Sequence of chain 1.B:
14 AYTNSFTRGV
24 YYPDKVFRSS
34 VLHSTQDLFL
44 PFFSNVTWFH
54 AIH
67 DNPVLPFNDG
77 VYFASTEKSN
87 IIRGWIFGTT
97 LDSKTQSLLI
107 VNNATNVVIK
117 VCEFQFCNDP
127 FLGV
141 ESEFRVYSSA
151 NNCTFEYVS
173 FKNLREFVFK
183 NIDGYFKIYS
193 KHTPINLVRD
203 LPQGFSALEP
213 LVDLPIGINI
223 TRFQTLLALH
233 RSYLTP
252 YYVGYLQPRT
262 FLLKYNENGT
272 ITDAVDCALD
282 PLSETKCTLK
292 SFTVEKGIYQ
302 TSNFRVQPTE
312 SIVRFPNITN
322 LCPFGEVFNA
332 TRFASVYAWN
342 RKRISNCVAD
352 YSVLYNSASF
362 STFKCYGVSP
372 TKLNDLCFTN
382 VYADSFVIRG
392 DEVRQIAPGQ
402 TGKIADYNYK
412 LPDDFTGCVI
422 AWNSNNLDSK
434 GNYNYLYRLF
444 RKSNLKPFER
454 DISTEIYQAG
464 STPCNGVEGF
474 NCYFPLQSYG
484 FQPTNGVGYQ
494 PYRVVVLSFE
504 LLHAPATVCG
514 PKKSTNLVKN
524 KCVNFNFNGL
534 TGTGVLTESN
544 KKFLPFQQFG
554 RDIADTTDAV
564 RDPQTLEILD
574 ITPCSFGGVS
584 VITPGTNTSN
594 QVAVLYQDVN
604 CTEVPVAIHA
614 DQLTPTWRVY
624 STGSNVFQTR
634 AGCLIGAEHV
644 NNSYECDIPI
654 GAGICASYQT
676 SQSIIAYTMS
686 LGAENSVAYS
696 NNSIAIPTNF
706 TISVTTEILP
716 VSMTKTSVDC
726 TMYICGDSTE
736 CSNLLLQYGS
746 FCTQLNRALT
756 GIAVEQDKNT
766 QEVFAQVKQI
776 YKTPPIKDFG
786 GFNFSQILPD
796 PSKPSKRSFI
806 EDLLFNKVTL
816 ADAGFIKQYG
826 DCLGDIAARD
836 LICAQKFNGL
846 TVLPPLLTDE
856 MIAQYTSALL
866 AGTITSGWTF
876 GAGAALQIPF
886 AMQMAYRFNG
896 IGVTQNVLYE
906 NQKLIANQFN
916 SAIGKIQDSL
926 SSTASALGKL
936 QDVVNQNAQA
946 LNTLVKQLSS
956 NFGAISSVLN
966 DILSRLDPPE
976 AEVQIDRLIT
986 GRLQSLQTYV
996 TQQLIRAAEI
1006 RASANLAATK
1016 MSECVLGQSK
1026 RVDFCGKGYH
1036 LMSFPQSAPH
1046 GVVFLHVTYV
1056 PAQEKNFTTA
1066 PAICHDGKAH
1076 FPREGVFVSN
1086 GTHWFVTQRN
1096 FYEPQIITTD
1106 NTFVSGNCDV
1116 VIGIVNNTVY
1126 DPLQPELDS

Binding-site contacts:
Ligand atom C3 contacts residue ASN1121 of chain 1.B at 3.8 Å.
Ligand atom C7 contacts residue ASN1121 of chain 1.B at 3.6 Å.
Ligand atom O7 contacts residue ASN1121 of chain 1.B at 4.0 Å.
Ligand atom C1 contacts residue ASN1121 of chain 1.B at 1.4 Å.
Ligand atom O5 contacts residue ASN1121 of chain 1.B at 2.4 Å (h-bond).
Ligand atom N2 contacts residue ASN1121 of chain 1.B at 2.9 Å (h-bond).
Ligand atom C5 contacts residue ASN1121 of chain 1.B at 3.7 Å.
Ligand atom C4 contacts residue ASN1121 of chain 1.B at 4.3 Å.
Ligand atom C2 contacts residue ASN1121 of chain 1.B at 2.5 Å.

A small-molecule ligand and the protein it binds are described below.
Small molecule (SMILES): CC(=O)N[C@H]1[C@H](O[C@H]2[C@H](O)[C@@H](NC(C)=O)CO[C@@H]2CO)O[C@H](CO)[C@@H](O)[C@@H]1O